Sequence of chain 1.A:
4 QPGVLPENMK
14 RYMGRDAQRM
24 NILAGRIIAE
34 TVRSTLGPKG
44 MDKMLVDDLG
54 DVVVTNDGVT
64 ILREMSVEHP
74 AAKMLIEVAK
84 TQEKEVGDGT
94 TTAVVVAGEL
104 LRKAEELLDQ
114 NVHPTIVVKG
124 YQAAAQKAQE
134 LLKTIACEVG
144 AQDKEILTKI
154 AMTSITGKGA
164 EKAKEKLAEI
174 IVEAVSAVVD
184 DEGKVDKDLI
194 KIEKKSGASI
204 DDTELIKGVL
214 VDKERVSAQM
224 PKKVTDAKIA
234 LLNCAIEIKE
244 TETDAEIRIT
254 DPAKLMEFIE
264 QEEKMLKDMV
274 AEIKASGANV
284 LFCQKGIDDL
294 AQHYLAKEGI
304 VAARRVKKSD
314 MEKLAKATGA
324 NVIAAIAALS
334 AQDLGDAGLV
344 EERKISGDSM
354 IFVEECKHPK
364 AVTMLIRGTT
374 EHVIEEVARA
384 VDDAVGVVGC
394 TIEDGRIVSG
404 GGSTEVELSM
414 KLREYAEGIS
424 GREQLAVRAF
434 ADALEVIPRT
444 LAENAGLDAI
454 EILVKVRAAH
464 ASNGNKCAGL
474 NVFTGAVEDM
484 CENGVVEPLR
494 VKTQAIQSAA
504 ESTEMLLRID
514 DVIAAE

This small molecule binds to this protein.
Small molecule (SMILES): Nc1ncnc2c1ncn2[C@@H]1O[C@H](CO[P](=O)(O)O[P](=O)(O)NP(=O)(O)O)[C@@H](O)[C@H]1O

Binding-site contacts:
Ligand atom O2A contacts residue GLY40 of chain 1.A at 3.0 Å (h-bond).
Ligand atom N3 contacts residue GLY404 of chain 1.A at 3.3 Å.
Ligand atom C2' contacts residue GLU490 of chain 1.A at 3.4 Å.
Ligand atom PB contacts residue MG1 of chain 1.E at 3.3 Å.
Ligand atom N1 contacts residue ASN474 of chain 1.A at 3.4 Å (h-bond).
Ligand atom PG contacts residue MG1 of chain 1.E at 3.5 Å.
Ligand atom O1B contacts residue ASP91 of chain 1.A at 2.8 Å (salt-bridge).
Ligand atom O2' contacts residue GLY404 of chain 1.A at 2.8 Å (h-bond).
Ligand atom O2B contacts residue THR95 of chain 1.A at 2.7 Å (h-bond).
Ligand atom O3G contacts residue MG1 of chain 1.E at 2.2 Å.
Ligand atom O1B contacts residue MG1 of chain 1.E at 2.3 Å.
Ligand atom O2A contacts residue ASN59 of chain 1.A at 3.6 Å (h-bond).
Ligand atom O4' contacts residue GLY40 of chain 1.A at 3.4 Å.
Ligand atom C2 contacts residue LEU473 of chain 1.A at 3.5 Å (hydrophobic).
Ligand atom O2G contacts residue GLY61 of chain 1.A at 2.6 Å (h-bond).
Ligand atom O5' contacts residue GLY40 of chain 1.A at 3.1 Å (h-bond).
Ligand atom O3G contacts residue ASP91 of chain 1.A at 3.0 Å (salt-bridge).
Ligand atom O1B contacts residue GLY92 of chain 1.A at 2.9 Å (h-bond).
Ligand atom PA contacts residue MG1 of chain 1.E at 3.4 Å.
Ligand atom O1A contacts residue GLY160 of chain 1.A at 3.5 Å (h-bond).
Ligand atom N6 contacts residue ASN474 of chain 1.A at 3.5 Å (h-bond).
Ligand atom O2B contacts residue GLY92 of chain 1.A at 3.1 Å.
Ligand atom PG contacts residue THR93 of chain 1.A at 3.4 Å.
Ligand atom N6 contacts residue PHE476 of chain 1.A at 3.2 Å.
Ligand atom O3G contacts residue LYS161 of chain 1.A at 3.1 Å (salt-bridge).
Ligand atom O2A contacts residue GLY160 of chain 1.A at 3.1 Å (h-bond).
Ligand atom O1G contacts residue THR93 of chain 1.A at 2.6 Å (h-bond).
Ligand atom O2B contacts residue THR94 of chain 1.A at 3.5 Å (h-bond).
Ligand atom O2G contacts residue ASN59 of chain 1.A at 3.4 Å (h-bond).
Ligand atom N1 contacts residue VAL475 of chain 1.A at 3.6 Å (h-bond).
Ligand atom O3A contacts residue LEU39 of chain 1.A at 3.4 Å.
Ligand atom N7 contacts residue PRO41 of chain 1.A at 3.4 Å.
Ligand atom O2' contacts residue GLU490 of chain 1.A at 2.8 Å (salt-bridge).
Ligand atom O2A contacts residue THR38 of chain 1.A at 3.4 Å (h-bond).
Ligand atom N3B contacts residue THR94 of chain 1.A at 3.1 Å (h-bond).
Ligand atom C5 contacts residue PRO41 of chain 1.A at 3.4 Å (hydrophobic).
Ligand atom O2G contacts residue ASP60 of chain 1.A at 3.2 Å.
Ligand atom O1A contacts residue MG1 of chain 1.E at 2.1 Å.
Ligand atom O2G contacts residue THR93 of chain 1.A at 3.5 Å (h-bond).
Ligand atom O2G contacts residue LYS161 of chain 1.A at 3.4 Å (salt-bridge).